Sequence of chain 1.C:
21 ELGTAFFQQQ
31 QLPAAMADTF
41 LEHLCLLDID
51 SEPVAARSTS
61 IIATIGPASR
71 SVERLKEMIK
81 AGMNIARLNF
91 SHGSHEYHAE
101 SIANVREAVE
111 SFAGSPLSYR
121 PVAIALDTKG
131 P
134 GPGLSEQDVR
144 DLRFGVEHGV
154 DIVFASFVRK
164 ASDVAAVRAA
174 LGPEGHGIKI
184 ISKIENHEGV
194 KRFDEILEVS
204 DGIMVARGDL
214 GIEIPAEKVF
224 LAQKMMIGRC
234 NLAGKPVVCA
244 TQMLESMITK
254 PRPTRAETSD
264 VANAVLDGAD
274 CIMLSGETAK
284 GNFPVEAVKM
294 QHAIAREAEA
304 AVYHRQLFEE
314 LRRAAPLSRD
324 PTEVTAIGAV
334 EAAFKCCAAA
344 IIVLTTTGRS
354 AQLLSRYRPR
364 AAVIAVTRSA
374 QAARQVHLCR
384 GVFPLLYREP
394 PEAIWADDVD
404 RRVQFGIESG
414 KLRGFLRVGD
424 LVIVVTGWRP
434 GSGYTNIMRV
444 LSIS

Binding-site contacts:
Ligand atom O2 contacts residue GLY430 of chain 1.C at 3.5 Å (h-bond).
Ligand atom O5 contacts residue LEU347 of chain 1.C at 3.7 Å.
Ligand atom O2P contacts residue ARG405 of chain 1.C at 2.8 Å (salt-bridge).
Ligand atom O4P contacts residue SER353 of chain 1.C at 2.7 Å (h-bond).
Ligand atom O4 contacts residue TYR437 of chain 1.C at 2.9 Å (h-bond).
Ligand atom O3P contacts residue PRO433 of chain 1.C at 3.6 Å.
Ligand atom O4 contacts residue GLY434 of chain 1.C at 2.6 Å (h-bond).
Ligand atom C5 contacts residue GLY434 of chain 1.C at 3.4 Å.
Ligand atom P1 contacts residue ARG405 of chain 1.C at 3.7 Å.
Ligand atom O3P contacts residue GLY434 of chain 1.C at 2.8 Å (h-bond).
Ligand atom C6 contacts residue THR438 of chain 1.C at 3.4 Å.
Ligand atom O4 contacts residue GLY436 of chain 1.C at 3.7 Å.
Ligand atom O1 contacts residue GLY434 of chain 1.C at 3.7 Å.
Ligand atom O6P contacts residue SER435 of chain 1.C at 3.0 Å (h-bond).
Ligand atom C4 contacts residue GLY434 of chain 1.C at 3.3 Å.
Ligand atom O5P contacts residue THR349 of chain 1.C at 3.3 Å (h-bond).
Ligand atom O2 contacts residue LEU347 of chain 1.C at 3.5 Å.
Ligand atom P2 contacts residue THR349 of chain 1.C at 3.7 Å.
Ligand atom O6P contacts residue GLY436 of chain 1.C at 2.9 Å (h-bond).
Ligand atom O2P contacts residue THR349 of chain 1.C at 3.7 Å.
Ligand atom O1P contacts residue ARG405 of chain 1.C at 2.8 Å (salt-bridge).
Ligand atom O5P contacts residue THR350 of chain 1.C at 2.7 Å (h-bond).
Ligand atom O5P contacts residue SER435 of chain 1.C at 2.6 Å (h-bond).
Ligand atom O1P contacts residue TRP398 of chain 1.C at 2.7 Å (h-bond).
Ligand atom O6P contacts residue SER353 of chain 1.C at 3.7 Å.
Ligand atom C6 contacts residue LEU347 of chain 1.C at 3.6 Å (hydrophobic).
Ligand atom P2 contacts residue SER435 of chain 1.C at 3.3 Å.
Ligand atom O3 contacts residue TRP398 of chain 1.C at 3.7 Å.
Ligand atom O5P contacts residue THR348 of chain 1.C at 3.6 Å (h-bond).
Ligand atom C6 contacts residue SER353 of chain 1.C at 3.7 Å.
Ligand atom O4P contacts residue THR348 of chain 1.C at 2.5 Å (h-bond).
Ligand atom O6 contacts residue THR348 of chain 1.C at 3.6 Å.
Ligand atom C3 contacts residue ARG432 of chain 1.C at 3.3 Å.
Ligand atom P2 contacts residue SER353 of chain 1.C at 3.6 Å.
Ligand atom C3 contacts residue GLY434 of chain 1.C at 3.5 Å.
Ligand atom O3 contacts residue ARG432 of chain 1.C at 2.7 Å (salt-bridge).
Ligand atom O4 contacts residue THR438 of chain 1.C at 3.5 Å (h-bond).
Ligand atom O6 contacts residue THR349 of chain 1.C at 3.2 Å (h-bond).
Ligand atom O3 contacts residue GLY430 of chain 1.C at 3.1 Å.
Ligand atom P2 contacts residue THR348 of chain 1.C at 3.5 Å.

The protein below binds the small molecule below.
Small molecule (SMILES): O=P(O)(O)OC[C@H]1O[C@](O)(COP(=O)(O)O)[C@@H](O)[C@@H]1O